This small molecule binds to this protein.
Small molecule (SMILES): CC(=O)N[C@@H]1[C@@H](O)[C@H](O)[C@@H](CO)O[C@H]1O

Binding-site contacts:
Ligand atom C1 contacts residue VAL127 of chain 1.B at 3.9 Å (hydrophobic).
Ligand atom C8 contacts residue ASN125 of chain 1.B at 3.5 Å.
Ligand atom O7 contacts residue ASN122 of chain 1.B at 4.3 Å.
Ligand atom C5 contacts residue ASN122 of chain 1.B at 3.7 Å.
Ligand atom C7 contacts residue ASN122 of chain 1.B at 3.7 Å.
Ligand atom O5 contacts residue VAL120 of chain 1.B at 3.9 Å.
Ligand atom C8 contacts residue ALA123 of chain 1.B at 4.0 Å (hydrophobic).
Ligand atom N2 contacts residue VAL127 of chain 1.B at 4.2 Å.
Ligand atom O6 contacts residue VAL120 of chain 1.B at 4.2 Å.
Ligand atom N2 contacts residue ASN122 of chain 1.B at 3.0 Å (h-bond).
Ligand atom C3 contacts residue VAL127 of chain 1.B at 4.2 Å (hydrophobic).
Ligand atom C3 contacts residue ASN122 of chain 1.B at 3.9 Å.
Ligand atom C8 contacts residue THR124 of chain 1.B at 4.0 Å.
Ligand atom C7 contacts residue ALA123 of chain 1.B at 3.9 Å (hydrophobic).
Ligand atom C4 contacts residue ASN122 of chain 1.B at 4.2 Å.
Ligand atom O5 contacts residue ASN122 of chain 1.B at 2.3 Å (h-bond).
Ligand atom C2 contacts residue ASN122 of chain 1.B at 2.5 Å.
Ligand atom C8 contacts residue ASN122 of chain 1.B at 3.6 Å.
Ligand atom C1 contacts residue ASN122 of chain 1.B at 1.5 Å.
Ligand atom C1 contacts residue VAL120 of chain 1.B at 4.3 Å (hydrophobic).
Ligand atom N2 contacts residue ASN125 of chain 1.B at 4.5 Å.
Ligand atom O7 contacts residue ALA123 of chain 1.B at 3.8 Å.
Ligand atom C2 contacts residue VAL127 of chain 1.B at 4.3 Å (hydrophobic).

Sequence of chain 1.B:
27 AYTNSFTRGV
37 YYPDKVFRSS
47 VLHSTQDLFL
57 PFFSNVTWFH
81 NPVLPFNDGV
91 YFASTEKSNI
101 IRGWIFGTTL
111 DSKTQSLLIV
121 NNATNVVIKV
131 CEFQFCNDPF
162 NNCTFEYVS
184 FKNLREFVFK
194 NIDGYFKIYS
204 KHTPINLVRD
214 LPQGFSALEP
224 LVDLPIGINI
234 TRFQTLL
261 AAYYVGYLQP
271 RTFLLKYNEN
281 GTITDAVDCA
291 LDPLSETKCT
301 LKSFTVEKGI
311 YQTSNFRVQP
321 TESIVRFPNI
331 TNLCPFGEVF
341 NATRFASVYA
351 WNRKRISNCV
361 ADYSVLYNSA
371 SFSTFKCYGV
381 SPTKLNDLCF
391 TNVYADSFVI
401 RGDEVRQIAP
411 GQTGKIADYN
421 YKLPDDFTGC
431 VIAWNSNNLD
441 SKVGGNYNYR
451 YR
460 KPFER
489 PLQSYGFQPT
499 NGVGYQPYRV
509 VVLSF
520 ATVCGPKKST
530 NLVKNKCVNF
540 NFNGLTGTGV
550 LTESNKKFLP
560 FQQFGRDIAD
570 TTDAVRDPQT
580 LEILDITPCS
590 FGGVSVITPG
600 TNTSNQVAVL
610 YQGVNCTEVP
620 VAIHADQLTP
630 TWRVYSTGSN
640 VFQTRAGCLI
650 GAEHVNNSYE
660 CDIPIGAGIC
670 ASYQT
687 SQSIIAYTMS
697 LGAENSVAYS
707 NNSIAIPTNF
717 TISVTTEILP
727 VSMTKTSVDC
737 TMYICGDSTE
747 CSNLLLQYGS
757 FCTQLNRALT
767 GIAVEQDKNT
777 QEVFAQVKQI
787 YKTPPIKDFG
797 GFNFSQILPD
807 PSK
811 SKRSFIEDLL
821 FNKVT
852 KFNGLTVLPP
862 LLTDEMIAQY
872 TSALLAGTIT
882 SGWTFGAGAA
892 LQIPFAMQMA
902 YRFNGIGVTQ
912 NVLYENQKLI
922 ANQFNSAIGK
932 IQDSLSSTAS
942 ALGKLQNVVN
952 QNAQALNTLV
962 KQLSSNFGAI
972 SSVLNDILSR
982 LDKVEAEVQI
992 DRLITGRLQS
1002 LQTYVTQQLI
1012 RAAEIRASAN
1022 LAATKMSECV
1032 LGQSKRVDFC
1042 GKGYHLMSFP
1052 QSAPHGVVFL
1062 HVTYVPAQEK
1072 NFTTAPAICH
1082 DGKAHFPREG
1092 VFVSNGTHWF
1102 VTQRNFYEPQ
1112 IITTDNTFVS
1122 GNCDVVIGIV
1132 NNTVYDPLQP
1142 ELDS